This protein binds this small molecule.
Small molecule (SMILES): Nc1ncnc2c1ncn2[C@H]1C[C@H](O)[C@@H](COP(=O)(O)O)O1

Sequence of chain 9.A:
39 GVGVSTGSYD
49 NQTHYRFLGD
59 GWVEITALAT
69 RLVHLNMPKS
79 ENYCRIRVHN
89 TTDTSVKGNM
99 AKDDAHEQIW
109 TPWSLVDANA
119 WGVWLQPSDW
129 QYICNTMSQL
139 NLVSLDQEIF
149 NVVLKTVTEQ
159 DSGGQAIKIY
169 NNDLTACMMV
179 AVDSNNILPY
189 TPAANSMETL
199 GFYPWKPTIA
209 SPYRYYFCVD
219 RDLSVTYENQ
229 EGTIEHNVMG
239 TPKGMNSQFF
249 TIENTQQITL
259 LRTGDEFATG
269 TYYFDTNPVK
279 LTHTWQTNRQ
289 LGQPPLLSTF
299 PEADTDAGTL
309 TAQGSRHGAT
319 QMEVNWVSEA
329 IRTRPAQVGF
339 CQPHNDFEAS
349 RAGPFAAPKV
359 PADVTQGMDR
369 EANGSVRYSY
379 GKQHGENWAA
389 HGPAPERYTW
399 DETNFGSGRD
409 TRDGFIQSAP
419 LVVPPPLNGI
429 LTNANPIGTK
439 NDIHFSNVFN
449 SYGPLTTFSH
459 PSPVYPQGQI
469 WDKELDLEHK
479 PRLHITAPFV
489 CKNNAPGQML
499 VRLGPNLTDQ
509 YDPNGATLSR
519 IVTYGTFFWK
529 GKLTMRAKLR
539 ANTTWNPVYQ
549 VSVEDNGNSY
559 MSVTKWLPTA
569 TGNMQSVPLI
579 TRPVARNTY

Binding-site contacts:
Ligand atom C5' contacts residue ASP273 of chain 9.A at 3.8 Å.
Ligand atom P contacts residue ASP273 of chain 9.A at 2.8 Å.
Ligand atom OP1 contacts residue PHE272 of chain 9.A at 3.4 Å.
Ligand atom C5' contacts residue ASN491 of chain 9.A at 4.0 Å.
Ligand atom OP1 contacts residue TYR271 of chain 9.A at 3.1 Å (h-bond).
Ligand atom O5' contacts residue ASN491 of chain 9.A at 3.5 Å (h-bond).
Ligand atom P contacts residue ASN491 of chain 9.A at 3.0 Å.
Ligand atom P contacts residue PHE272 of chain 9.A at 4.3 Å.
Ligand atom O5' contacts residue ASP273 of chain 9.A at 4.1 Å.
Ligand atom OP2 contacts residue ASP273 of chain 9.A at 2.4 Å.
Ligand atom OP2 contacts residue ASN491 of chain 9.A at 1.7 Å (h-bond).
Ligand atom OP1 contacts residue ASP273 of chain 9.A at 3.3 Å.
Ligand atom P contacts residue TYR271 of chain 9.A at 4.5 Å.
Ligand atom OP1 contacts residue ASN491 of chain 9.A at 3.6 Å.